A protein and the small-molecule ligand that binds it are described below.
Small molecule (SMILES): CC(=O)N[C@H]1[C@H](O[C@H]2[C@H](O)[C@@H](NC(C)=O)CO[C@@H]2CO)O[C@H](CO)[C@@H](O[C@@H]2O[C@H](CO)[C@@H](O)[C@H](O)[C@@H]2O)[C@@H]1O

Sequence of chain 1.D:
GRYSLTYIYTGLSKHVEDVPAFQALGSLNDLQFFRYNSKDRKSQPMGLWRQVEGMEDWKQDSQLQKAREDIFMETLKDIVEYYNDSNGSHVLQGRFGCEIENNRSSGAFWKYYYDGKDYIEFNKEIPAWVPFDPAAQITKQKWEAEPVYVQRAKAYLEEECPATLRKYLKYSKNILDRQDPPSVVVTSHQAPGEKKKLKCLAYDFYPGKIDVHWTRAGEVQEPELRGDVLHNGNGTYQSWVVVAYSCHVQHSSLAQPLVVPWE

Binding-site contacts:
Ligand atom O7 contacts residue GLN239 of chain 1.D at 3.7 Å.
Ligand atom O5 contacts residue ASN235 of chain 1.D at 2.4 Å (h-bond).
Ligand atom C1 contacts residue ASN235 of chain 1.D at 1.4 Å.
Ligand atom C8 contacts residue HIS232 of chain 1.D at 4.5 Å.
Ligand atom N2 contacts residue THR237 of chain 1.D at 4.5 Å.
Ligand atom C5 contacts residue GLN239 of chain 1.D at 3.8 Å.
Ligand atom O4 contacts residue GLN239 of chain 1.D at 3.3 Å (h-bond).
Ligand atom C5 contacts residue HIS232 of chain 1.D at 3.7 Å.
Ligand atom N2 contacts residue ASN235 of chain 1.D at 2.9 Å (h-bond).
Ligand atom C5 contacts residue ASN235 of chain 1.D at 3.7 Å.
Ligand atom C2 contacts residue ASP205 of chain 1.D at 3.5 Å.
Ligand atom C3 contacts residue ASP205 of chain 1.D at 3.5 Å.
Ligand atom C4 contacts residue GLN239 of chain 1.D at 3.9 Å.
Ligand atom C8 contacts residue ASN235 of chain 1.D at 4.1 Å.
Ligand atom C1 contacts residue ASP205 of chain 1.D at 4.2 Å.
Ligand atom C3 contacts residue GLN239 of chain 1.D at 4.0 Å.
Ligand atom C3 contacts residue ASN235 of chain 1.D at 3.8 Å.
Ligand atom C7 contacts residue ASP205 of chain 1.D at 3.3 Å.
Ligand atom C6 contacts residue HIS232 of chain 1.D at 3.6 Å.
Ligand atom N2 contacts residue ASP205 of chain 1.D at 2.5 Å (salt-bridge).
Ligand atom C2 contacts residue ASN235 of chain 1.D at 2.4 Å.
Ligand atom O7 contacts residue HIS232 of chain 1.D at 3.9 Å.
Ligand atom C4 contacts residue ASN235 of chain 1.D at 4.2 Å.
Ligand atom O5 contacts residue HIS232 of chain 1.D at 4.2 Å.
Ligand atom C1 contacts residue GLN239 of chain 1.D at 4.4 Å.
Ligand atom C1 contacts residue THR237 of chain 1.D at 3.7 Å.
Ligand atom C8 contacts residue ASP205 of chain 1.D at 3.2 Å.
Ligand atom O7 contacts residue ASN235 of chain 1.D at 2.6 Å (h-bond).
Ligand atom C7 contacts residue ASN235 of chain 1.D at 2.9 Å.
Ligand atom O3 contacts residue ASP205 of chain 1.D at 3.8 Å.